Sequence of chain 1.D:
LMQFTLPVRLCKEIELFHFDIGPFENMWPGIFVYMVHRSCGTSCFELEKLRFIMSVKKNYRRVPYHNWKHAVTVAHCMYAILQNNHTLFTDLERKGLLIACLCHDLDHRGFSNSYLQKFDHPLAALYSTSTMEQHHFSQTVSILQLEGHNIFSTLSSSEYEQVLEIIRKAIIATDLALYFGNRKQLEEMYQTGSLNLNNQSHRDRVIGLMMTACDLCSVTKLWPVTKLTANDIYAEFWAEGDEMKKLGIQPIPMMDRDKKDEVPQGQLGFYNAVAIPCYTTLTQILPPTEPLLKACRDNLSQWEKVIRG

The protein below binds the small molecule below.
Small molecule (SMILES): Cn1ncc(C(=O)N2CCC2)c1C(=O)Nc1cn(-c2ccc3ccccc3n2)cn1

Binding-site contacts:
Ligand atom C26 contacts residue ILE246 of chain 1.D at 3.8 Å (hydrophobic).
Ligand atom C20 contacts residue MET267 of chain 1.D at 3.8 Å (hydrophobic).
Ligand atom C15 contacts residue MET267 of chain 1.D at 3.7 Å (hydrophobic).
Ligand atom O19 contacts residue PHE283 of chain 1.D at 3.5 Å.
Ligand atom C2 contacts residue PHE283 of chain 1.D at 3.5 Å (hydrophobic).
Ligand atom N6 contacts residue PHE283 of chain 1.D at 3.5 Å.
Ligand atom N6 contacts residue MET267 of chain 1.D at 3.2 Å (h-bond).
Ligand atom N13 contacts residue TYR247 of chain 1.D at 2.8 Å (h-bond).
Ligand atom C28 contacts residue PRO266 of chain 1.D at 3.9 Å (hydrophobic).
Ligand atom C14 contacts residue MET267 of chain 1.D at 3.1 Å (hydrophobic).
Ligand atom C10 contacts residue LEU229 of chain 1.D at 3.7 Å (hydrophobic).
Ligand atom N4 contacts residue TYR247 of chain 1.D at 3.8 Å.
Ligand atom C7 contacts residue MET267 of chain 1.D at 3.6 Å (hydrophobic).
Ligand atom C17 contacts residue GLY279 of chain 1.D at 3.6 Å.
Ligand atom C26 contacts residue PHE283 of chain 1.D at 3.7 Å (hydrophobic).
Ligand atom C22 contacts residue GLY279 of chain 1.D at 3.8 Å.
Ligand atom C3 contacts residue PHE283 of chain 1.D at 3.8 Å (hydrophobic).
Ligand atom N12 contacts residue PHE283 of chain 1.D at 3.3 Å.
Ligand atom C30 contacts residue GLU275 of chain 1.D at 3.4 Å.
Ligand atom C27 contacts residue MET267 of chain 1.D at 3.7 Å (hydrophobic).
Ligand atom N9 contacts residue ILE246 of chain 1.D at 3.4 Å.
Ligand atom C21 contacts residue MET267 of chain 1.D at 3.7 Å (hydrophobic).
Ligand atom C11 contacts residue MET267 of chain 1.D at 3.4 Å (hydrophobic).
Ligand atom C17 contacts residue MET267 of chain 1.D at 3.4 Å (hydrophobic).
Ligand atom N13 contacts residue MET267 of chain 1.D at 3.4 Å.
Ligand atom O18 contacts residue GLN280 of chain 1.D at 2.9 Å (h-bond).
Ligand atom N8 contacts residue ILE246 of chain 1.D at 3.6 Å.
Ligand atom N13 contacts residue GLY279 of chain 1.D at 3.7 Å.
Ligand atom C11 contacts residue TYR247 of chain 1.D at 3.7 Å (hydrophobic).
Ligand atom C27 contacts residue TYR247 of chain 1.D at 3.4 Å (hydrophobic).
Ligand atom N8 contacts residue PHE283 of chain 1.D at 3.5 Å.
Ligand atom C29 contacts residue VAL276 of chain 1.D at 3.7 Å (hydrophobic).
Ligand atom C7 contacts residue PHE283 of chain 1.D at 3.6 Å (hydrophobic).
Ligand atom C26 contacts residue GLN280 of chain 1.D at 3.6 Å.
Ligand atom C15 contacts residue TYR247 of chain 1.D at 3.2 Å (hydrophobic).
Ligand atom C21 contacts residue GLY279 of chain 1.D at 3.6 Å.
Ligand atom C29 contacts residue GLU275 of chain 1.D at 3.7 Å.
Ligand atom N4 contacts residue MET267 of chain 1.D at 3.4 Å.
Ligand atom C1 contacts residue PHE283 of chain 1.D at 3.6 Å (hydrophobic).
Ligand atom C17 contacts residue TYR247 of chain 1.D at 3.4 Å (hydrophobic).